Sequence of chain 1.A:
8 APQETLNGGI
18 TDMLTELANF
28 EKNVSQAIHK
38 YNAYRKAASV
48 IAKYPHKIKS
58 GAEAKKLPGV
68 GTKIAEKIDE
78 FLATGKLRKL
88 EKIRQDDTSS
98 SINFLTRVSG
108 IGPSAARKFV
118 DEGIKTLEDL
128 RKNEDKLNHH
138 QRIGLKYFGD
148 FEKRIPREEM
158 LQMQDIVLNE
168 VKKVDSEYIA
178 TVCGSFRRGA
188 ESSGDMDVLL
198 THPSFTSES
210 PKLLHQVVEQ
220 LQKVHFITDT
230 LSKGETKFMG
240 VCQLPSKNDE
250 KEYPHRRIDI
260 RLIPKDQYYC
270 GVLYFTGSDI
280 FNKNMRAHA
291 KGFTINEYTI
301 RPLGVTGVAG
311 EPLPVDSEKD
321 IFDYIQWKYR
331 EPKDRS

Binding-site contacts:
Ligand atom OP2 contacts residue NA1 of chain 1.I at 3.8 Å.
Ligand atom OP1 contacts residue GLY68 of chain 1.A at 2.8 Å (h-bond).
Ligand atom P contacts residue GLY66 of chain 1.A at 3.8 Å.
Ligand atom OP2 contacts residue GLY68 of chain 1.A at 3.9 Å.
Ligand atom N3 contacts residue ALA40 of chain 1.A at 3.6 Å.
Ligand atom OP1 contacts residue NA1 of chain 1.I at 2.8 Å (h-bond).
Ligand atom P contacts residue NA1 of chain 1.I at 3.7 Å.
Ligand atom O3' contacts residue ILE71 of chain 1.A at 3.5 Å.
Ligand atom P contacts residue LYS37 of chain 1.A at 3.7 Å.
Ligand atom OP2 contacts residue LYS74 of chain 1.A at 3.8 Å.
Ligand atom OP1 contacts residue THR69 of chain 1.A at 3.7 Å.
Ligand atom P contacts residue VAL67 of chain 1.A at 3.8 Å.
Ligand atom OP3 contacts residue LYS37 of chain 1.A at 2.7 Å (salt-bridge).
Ligand atom OP1 contacts residue GLY66 of chain 1.A at 2.8 Å (h-bond).
Ligand atom C5' contacts residue TYR41 of chain 1.A at 3.5 Å (hydrophobic).
Ligand atom N1 contacts residue HIS36 of chain 1.A at 3.9 Å.
Ligand atom OP1 contacts residue PRO65 of chain 1.A at 3.7 Å.
Ligand atom P contacts residue LYS70 of chain 1.A at 3.8 Å.
Ligand atom C4' contacts residue GLY66 of chain 1.A at 3.3 Å.
Ligand atom OP1 contacts residue VAL67 of chain 1.A at 3.5 Å (h-bond).
Ligand atom O3' contacts residue VAL67 of chain 1.A at 3.9 Å.
Ligand atom O4' contacts residue ALA40 of chain 1.A at 3.7 Å.
Ligand atom O3' contacts residue GLY66 of chain 1.A at 3.4 Å.
Ligand atom C8 contacts residue LYS37 of chain 1.A at 3.9 Å.
Ligand atom OP2 contacts residue THR69 of chain 1.A at 3.7 Å.
Ligand atom C5' contacts residue GLY68 of chain 1.A at 3.6 Å.
Ligand atom OP1 contacts residue LEU64 of chain 1.A at 3.9 Å.
Ligand atom OP1 contacts residue LYS70 of chain 1.A at 3.2 Å (salt-bridge).
Ligand atom OP2 contacts residue VAL67 of chain 1.A at 3.6 Å (h-bond).
Ligand atom P contacts residue LYS70 of chain 1.A at 3.8 Å.
Ligand atom OP2 contacts residue LYS70 of chain 1.A at 3.0 Å (salt-bridge).
Ligand atom OP2 contacts residue LYS70 of chain 1.A at 3.2 Å.
Ligand atom P contacts residue GLY68 of chain 1.A at 3.6 Å.
Ligand atom P contacts residue ILE71 of chain 1.A at 3.9 Å.
Ligand atom O5' contacts residue GLY68 of chain 1.A at 3.6 Å.
Ligand atom OP1 contacts residue LYS37 of chain 1.A at 3.8 Å.
Ligand atom C5' contacts residue GLY66 of chain 1.A at 3.2 Å.
Ligand atom OP1 contacts residue ILE71 of chain 1.A at 2.9 Å (h-bond).
Ligand atom OP1 contacts residue LYS70 of chain 1.A at 3.5 Å (salt-bridge).
Ligand atom N7 contacts residue LYS37 of chain 1.A at 3.9 Å.

A protein and the small-molecule ligand that binds it are described below.
Small molecule (SMILES): Cc1cn([C@H]2C[C@H](O[P](=O)(O)OC[C@H]3O[C@@H](n4ccc(N)nc4=O)C[C@@H]3O[P](=O)(O)OC[C@H]3O[C@@H](n4cnc5c(=O)nc(N)[nH]c54)C[C@@H]3O[P](=O)(O)OC[C@H]3O[C@@H](n4cnc5c(=O)nc(N)[nH]c54)C[C@@H]3O)[C@@H](CO[P](=O)(O)O[C@H]3C[C@H](n4cnc5c(=O)nc(N)[nH]c54)O[C@@H]3COP(=O)(O)O)O2)c(=O)[nH]c1=O